The protein below binds the small molecule below.
Small molecule (SMILES): CC1=C(/C=C/C(C)=C\C=C\C(C)=C\C(=O)O)C(C)(C)CCC1

Binding-site contacts:
Ligand atom C12 contacts residue ALA46 of chain 2.B at 3.5 Å (hydrophobic).
Ligand atom C19 contacts residue TRP79 of chain 2.B at 3.7 Å (hydrophobic).
Ligand atom C15 contacts residue ARG90 of chain 2.B at 3.3 Å.
Ligand atom C16 contacts residue ILE42 of chain 2.B at 3.8 Å (hydrophobic).
Ligand atom C19 contacts residue LEU210 of chain 2.B at 3.7 Å (hydrophobic).
Ligand atom C3 contacts residue ILE42 of chain 2.B at 3.7 Å (hydrophobic).
Ligand atom C6 contacts residue CYS206 of chain 2.B at 3.8 Å (hydrophobic).
Ligand atom C17 contacts residue CYS206 of chain 2.B at 3.9 Å (hydrophobic).
Ligand atom C15 contacts residue ALA101 of chain 2.B at 3.8 Å (hydrophobic).
Ligand atom C11 contacts residue ALA46 of chain 2.B at 3.7 Å (hydrophobic).
Ligand atom C20 contacts residue ALA45 of chain 2.B at 4.0 Å (hydrophobic).
Ligand atom C10 contacts residue ALA46 of chain 2.B at 3.7 Å (hydrophobic).
Ligand atom O1 contacts residue PHE87 of chain 2.B at 3.4 Å.
Ligand atom C20 contacts residue ILE42 of chain 2.B at 3.9 Å (hydrophobic).
Ligand atom O2 contacts residue ALA45 of chain 2.B at 3.6 Å.
Ligand atom C15 contacts residue PHE87 of chain 2.B at 3.6 Å (hydrophobic).
Ligand atom O1 contacts residue ARG90 of chain 2.B at 2.7 Å (salt-bridge).
Ligand atom C13 contacts residue PHE87 of chain 2.B at 3.6 Å (hydrophobic).
Ligand atom C7 contacts residue CYS206 of chain 2.B at 3.8 Å (hydrophobic).
Ligand atom C18 contacts residue CYS206 of chain 2.B at 3.7 Å (hydrophobic).
Ligand atom O2 contacts residue LEU100 of chain 2.B at 3.5 Å.
Ligand atom C2 contacts residue VAL116 of chain 2.B at 3.8 Å (hydrophobic).
Ligand atom C12 contacts residue PHE87 of chain 2.B at 3.9 Å (hydrophobic).
Ligand atom C10 contacts residue LEU83 of chain 2.B at 4.0 Å (hydrophobic).
Ligand atom C18 contacts residue PHE87 of chain 2.B at 3.6 Å (hydrophobic).
Ligand atom O1 contacts residue ALA101 of chain 2.B at 3.7 Å.
Ligand atom C17 contacts residue LEU210 of chain 2.B at 4.0 Å (hydrophobic).
Ligand atom C15 contacts residue GLN49 of chain 2.B at 3.6 Å.
Ligand atom O2 contacts residue ARG90 of chain 2.B at 3.4 Å (salt-bridge).
Ligand atom C17 contacts residue HIS209 of chain 2.B at 3.5 Å.
Ligand atom C8 contacts residue ILE42 of chain 2.B at 3.9 Å (hydrophobic).
Ligand atom C5 contacts residue CYS206 of chain 2.B at 3.8 Å (hydrophobic).
Ligand atom C20 contacts residue PHE87 of chain 2.B at 3.9 Å (hydrophobic).
Ligand atom C11 contacts residue PHE87 of chain 2.B at 3.9 Å (hydrophobic).
Ligand atom O2 contacts residue ALA101 of chain 2.B at 2.7 Å (h-bond).
Ligand atom C14 contacts residue PHE87 of chain 2.B at 3.9 Å (hydrophobic).
Ligand atom C3 contacts residue VAL116 of chain 2.B at 3.8 Å (hydrophobic).
Ligand atom C12 contacts residue LEU83 of chain 2.B at 3.7 Å (hydrophobic).
Ligand atom C20 contacts residue LEU100 of chain 2.B at 3.3 Å (hydrophobic).
Ligand atom O1 contacts residue GLN49 of chain 2.B at 3.4 Å.

Sequence of chain 2.B:
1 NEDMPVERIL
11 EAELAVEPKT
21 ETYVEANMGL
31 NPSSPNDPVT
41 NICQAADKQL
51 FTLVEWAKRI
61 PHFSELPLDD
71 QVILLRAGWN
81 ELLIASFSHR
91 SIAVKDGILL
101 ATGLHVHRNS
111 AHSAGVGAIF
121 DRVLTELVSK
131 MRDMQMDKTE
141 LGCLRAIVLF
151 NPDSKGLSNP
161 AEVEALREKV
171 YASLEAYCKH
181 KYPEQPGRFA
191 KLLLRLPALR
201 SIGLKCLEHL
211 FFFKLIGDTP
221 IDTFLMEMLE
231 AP